Sequence of chain 1.N:
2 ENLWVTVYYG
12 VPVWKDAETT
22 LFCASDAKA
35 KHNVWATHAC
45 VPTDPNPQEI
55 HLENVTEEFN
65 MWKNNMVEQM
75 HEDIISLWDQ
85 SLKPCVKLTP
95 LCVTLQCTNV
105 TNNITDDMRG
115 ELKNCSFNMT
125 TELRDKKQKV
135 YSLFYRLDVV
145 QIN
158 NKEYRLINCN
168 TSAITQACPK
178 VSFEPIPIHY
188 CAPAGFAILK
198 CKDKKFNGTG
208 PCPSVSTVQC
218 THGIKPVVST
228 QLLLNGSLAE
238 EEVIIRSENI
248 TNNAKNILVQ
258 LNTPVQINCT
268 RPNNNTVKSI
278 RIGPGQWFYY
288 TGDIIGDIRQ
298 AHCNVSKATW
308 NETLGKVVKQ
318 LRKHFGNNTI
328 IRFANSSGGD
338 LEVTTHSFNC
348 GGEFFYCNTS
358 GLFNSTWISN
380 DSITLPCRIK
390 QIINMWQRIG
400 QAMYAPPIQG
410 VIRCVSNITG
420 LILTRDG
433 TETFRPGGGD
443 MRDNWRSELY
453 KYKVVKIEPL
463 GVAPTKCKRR

A protein and the small-molecule ligand that binds it are described below.
Small molecule (SMILES): CC(=O)N[C@@H]1[C@@H](O)[C@H](O)[C@@H](CO)O[C@H]1O

Binding-site contacts:
Ligand atom C7 contacts residue ASN204 of chain 1.N at 3.1 Å.
Ligand atom O7 contacts residue ASN204 of chain 1.N at 2.9 Å (h-bond).
Ligand atom C5 contacts residue THR206 of chain 1.N at 4.2 Å.
Ligand atom N2 contacts residue ASN204 of chain 1.N at 2.9 Å (h-bond).
Ligand atom C5 contacts residue ASN204 of chain 1.N at 3.7 Å.
Ligand atom C2 contacts residue ASN204 of chain 1.N at 2.5 Å.
Ligand atom C8 contacts residue ILE247 of chain 1.N at 3.5 Å (hydrophobic).
Ligand atom O7 contacts residue ILE247 of chain 1.N at 3.6 Å.
Ligand atom C8 contacts residue GLU245 of chain 1.N at 3.5 Å.
Ligand atom C7 contacts residue SER244 of chain 1.N at 4.4 Å.
Ligand atom C4 contacts residue ASN204 of chain 1.N at 4.2 Å.
Ligand atom O7 contacts residue HIS321 of chain 1.N at 4.4 Å.
Ligand atom C7 contacts residue ILE247 of chain 1.N at 4.2 Å (hydrophobic).
Ligand atom O5 contacts residue ASN204 of chain 1.N at 2.4 Å (h-bond).
Ligand atom C3 contacts residue ASN204 of chain 1.N at 3.8 Å.
Ligand atom C8 contacts residue ASN204 of chain 1.N at 4.3 Å.
Ligand atom C8 contacts residue SER244 of chain 1.N at 3.2 Å.
Ligand atom C1 contacts residue THR206 of chain 1.N at 4.0 Å.
Ligand atom C3 contacts residue THR206 of chain 1.N at 4.3 Å.
Ligand atom N2 contacts residue THR206 of chain 1.N at 3.9 Å.
Ligand atom C1 contacts residue ASN204 of chain 1.N at 1.4 Å.
Ligand atom C2 contacts residue THR206 of chain 1.N at 4.3 Å.